A small-molecule ligand and the protein it binds are described below.
Small molecule (SMILES): Nc1nc2c(ncn2[C@@H]2O[C@H](CO[P](=O)(O)O[P](=O)(O)NP(=O)(O)O)[C@@H](O)[C@H]2O)c(=O)[nH]1

Sequence of chain 1.A:
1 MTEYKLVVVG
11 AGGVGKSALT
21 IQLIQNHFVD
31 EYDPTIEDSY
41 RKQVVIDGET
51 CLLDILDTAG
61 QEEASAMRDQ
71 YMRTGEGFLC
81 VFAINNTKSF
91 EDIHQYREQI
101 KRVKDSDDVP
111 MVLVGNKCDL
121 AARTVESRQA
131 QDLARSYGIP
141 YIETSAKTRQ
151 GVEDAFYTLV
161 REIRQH

Binding-site contacts:
Ligand atom O3G contacts residue GLY12 of chain 1.A at 3.4 Å.
Ligand atom O1A contacts residue ALA18 of chain 1.A at 2.9 Å (h-bond).
Ligand atom O2G contacts residue MG1 of chain 1.D at 2.1 Å.
Ligand atom PG contacts residue MG1 of chain 1.D at 3.2 Å.
Ligand atom O2B contacts residue SER17 of chain 1.A at 3.0 Å (h-bond).
Ligand atom O1B contacts residue GLY13 of chain 1.A at 3.4 Å (h-bond).
Ligand atom O1B contacts residue VAL14 of chain 1.A at 3.3 Å (h-bond).
Ligand atom O2B contacts residue MG1 of chain 1.D at 2.1 Å.
Ligand atom O1B contacts residue GLY15 of chain 1.A at 3.0 Å (h-bond).
Ligand atom O1G contacts residue GLN61 of chain 1.A at 3.1 Å (h-bond).
Ligand atom O1A contacts residue GLY15 of chain 1.A at 3.3 Å.
Ligand atom O1B contacts residue LYS16 of chain 1.A at 2.8 Å (salt-bridge).
Ligand atom O4' contacts residue LYS117 of chain 1.A at 3.4 Å (salt-bridge).
Ligand atom N3B contacts residue GLY13 of chain 1.A at 3.0 Å (h-bond).
Ligand atom O3G contacts residue GLY60 of chain 1.A at 2.8 Å (h-bond).
Ligand atom O6 contacts residue ASP119 of chain 1.A at 3.4 Å (salt-bridge).
Ligand atom O1G contacts residue PRO34 of chain 1.A at 3.5 Å.
Ligand atom N7 contacts residue ASN116 of chain 1.A at 3.1 Å (h-bond).
Ligand atom C6 contacts residue ASP119 of chain 1.A at 3.5 Å.
Ligand atom N3B contacts residue MG1 of chain 1.D at 3.4 Å.
Ligand atom C8 contacts residue ALA18 of chain 1.A at 3.5 Å (hydrophobic).
Ligand atom O6 contacts residue ALA146 of chain 1.A at 2.9 Å (h-bond).
Ligand atom N1 contacts residue ASP119 of chain 1.A at 2.8 Å (salt-bridge).
Ligand atom N2 contacts residue ASP119 of chain 1.A at 2.8 Å (salt-bridge).
Ligand atom C2' contacts residue VAL29 of chain 1.A at 3.5 Å (hydrophobic).
Ligand atom O6 contacts residue LYS117 of chain 1.A at 3.4 Å.
Ligand atom O6 contacts residue SER145 of chain 1.A at 3.5 Å.
Ligand atom C6 contacts residue LYS117 of chain 1.A at 3.5 Å.
Ligand atom O2' contacts residue PHE28 of chain 1.A at 3.3 Å.
Ligand atom O3A contacts residue GLY15 of chain 1.A at 3.1 Å (h-bond).
Ligand atom PB contacts residue MG1 of chain 1.D at 3.3 Å.
Ligand atom O3' contacts residue ASP30 of chain 1.A at 3.0 Å (salt-bridge).
Ligand atom O2B contacts residue LYS16 of chain 1.A at 3.5 Å (salt-bridge).
Ligand atom PB contacts residue LYS16 of chain 1.A at 3.5 Å.
Ligand atom O3G contacts residue LYS16 of chain 1.A at 2.6 Å (salt-bridge).
Ligand atom O2' contacts residue ASP30 of chain 1.A at 3.4 Å (salt-bridge).
Ligand atom O6 contacts residue ASN116 of chain 1.A at 3.3 Å (h-bond).
Ligand atom O1A contacts residue SER17 of chain 1.A at 3.4 Å (h-bond).
Ligand atom O2G contacts residue THR35 of chain 1.A at 2.8 Å (h-bond).
Ligand atom O2' contacts residue VAL29 of chain 1.A at 2.7 Å (h-bond).